This protein binds this small molecule.
Small molecule (SMILES): CC(=O)N[C@@H]1[C@@H](O)[C@H](O)[C@@H](CO)O[C@H]1O

Binding-site contacts:
Ligand atom C4 contacts residue ASN294 of chain 1.C at 4.1 Å.
Ligand atom O6 contacts residue ARG569 of chain 1.C at 3.9 Å.
Ligand atom C8 contacts residue SER322 of chain 1.C at 3.8 Å.
Ligand atom O6 contacts residue ILE292 of chain 1.C at 3.9 Å.
Ligand atom O7 contacts residue ASN294 of chain 1.C at 3.9 Å.
Ligand atom C1 contacts residue ASN294 of chain 1.C at 1.4 Å.
Ligand atom C2 contacts residue ASN294 of chain 1.C at 2.3 Å.
Ligand atom N2 contacts residue ASN294 of chain 1.C at 2.8 Å (h-bond).
Ligand atom C5 contacts residue ILE292 of chain 1.C at 4.5 Å (hydrophobic).
Ligand atom C8 contacts residue MET321 of chain 1.C at 3.8 Å (hydrophobic).
Ligand atom C3 contacts residue ASN294 of chain 1.C at 3.7 Å.
Ligand atom O7 contacts residue THR323 of chain 1.C at 3.8 Å.
Ligand atom C5 contacts residue ASN294 of chain 1.C at 3.6 Å.
Ligand atom N2 contacts residue SER322 of chain 1.C at 4.3 Å.
Ligand atom C7 contacts residue SER322 of chain 1.C at 3.5 Å.
Ligand atom O5 contacts residue ILE292 of chain 1.C at 3.7 Å.
Ligand atom C1 contacts residue ILE292 of chain 1.C at 4.0 Å (hydrophobic).
Ligand atom O7 contacts residue SER322 of chain 1.C at 3.0 Å (h-bond).
Ligand atom C6 contacts residue ARG569 of chain 1.C at 4.4 Å.
Ligand atom C7 contacts residue ASN294 of chain 1.C at 3.5 Å.
Ligand atom C8 contacts residue ASN294 of chain 1.C at 4.2 Å.
Ligand atom O5 contacts residue ASN294 of chain 1.C at 2.3 Å (h-bond).

Sequence of chain 1.C:
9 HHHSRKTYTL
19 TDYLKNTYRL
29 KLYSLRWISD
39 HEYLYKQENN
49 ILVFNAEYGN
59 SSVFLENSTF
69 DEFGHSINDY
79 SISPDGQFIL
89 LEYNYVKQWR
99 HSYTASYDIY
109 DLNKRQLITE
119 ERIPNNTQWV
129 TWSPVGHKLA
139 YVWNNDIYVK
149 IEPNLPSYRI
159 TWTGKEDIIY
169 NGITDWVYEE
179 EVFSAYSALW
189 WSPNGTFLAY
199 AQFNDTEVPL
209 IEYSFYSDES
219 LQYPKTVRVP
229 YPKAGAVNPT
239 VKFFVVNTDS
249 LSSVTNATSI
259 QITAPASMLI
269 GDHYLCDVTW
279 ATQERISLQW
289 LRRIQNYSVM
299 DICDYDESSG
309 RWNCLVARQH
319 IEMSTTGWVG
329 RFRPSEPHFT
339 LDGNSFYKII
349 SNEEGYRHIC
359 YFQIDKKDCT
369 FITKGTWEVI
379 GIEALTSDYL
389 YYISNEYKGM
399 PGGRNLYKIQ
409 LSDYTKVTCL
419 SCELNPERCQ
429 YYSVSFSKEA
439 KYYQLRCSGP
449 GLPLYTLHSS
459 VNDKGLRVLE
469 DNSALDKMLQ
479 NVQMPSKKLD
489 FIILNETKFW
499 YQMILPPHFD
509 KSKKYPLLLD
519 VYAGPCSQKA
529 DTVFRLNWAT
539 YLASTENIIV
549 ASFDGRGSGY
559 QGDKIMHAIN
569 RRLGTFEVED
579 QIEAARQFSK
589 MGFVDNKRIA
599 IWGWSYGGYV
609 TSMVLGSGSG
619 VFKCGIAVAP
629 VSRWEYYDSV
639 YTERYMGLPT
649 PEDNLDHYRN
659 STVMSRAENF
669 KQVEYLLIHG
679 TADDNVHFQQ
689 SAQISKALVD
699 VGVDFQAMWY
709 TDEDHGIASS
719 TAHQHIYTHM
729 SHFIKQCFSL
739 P